This small molecule binds to this protein.
Small molecule (SMILES): O=C(O)CCN1CCc2c([nH]c3ccccc23)[C@H]1c1ccc(Cl)cc1

Binding-site contacts:
Ligand atom CL contacts residue VAL231 of chain 1.B at 3.4 Å.
Ligand atom C6 contacts residue LEU85 of chain 1.B at 3.5 Å (hydrophobic).
Ligand atom O18 contacts residue LEU223 of chain 1.B at 3.5 Å.
Ligand atom C1 contacts residue ARG92 of chain 1.B at 3.5 Å.
Ligand atom C24 contacts residue LEU223 of chain 1.B at 3.9 Å (hydrophobic).
Ligand atom O18 contacts residue HIS222 of chain 1.B at 2.6 Å (h-bond).
Ligand atom C23 contacts residue LEU223 of chain 1.B at 3.8 Å (hydrophobic).
Ligand atom C17 contacts residue LEU223 of chain 1.B at 4.0 Å (hydrophobic).
Ligand atom C21 contacts residue LEU223 of chain 1.B at 3.9 Å (hydrophobic).
Ligand atom O19 contacts residue ILE122 of chain 1.B at 3.1 Å.
Ligand atom C14 contacts residue MET86 of chain 1.B at 3.9 Å (hydrophobic).
Ligand atom C6 contacts residue LEU89 of chain 1.B at 3.8 Å (hydrophobic).
Ligand atom C23 contacts residue ALA48 of chain 1.B at 4.0 Å (hydrophobic).
Ligand atom C8 contacts residue PHE102 of chain 1.B at 3.9 Å (hydrophobic).
Ligand atom C22 contacts residue THR45 of chain 1.B at 3.3 Å.
Ligand atom C17 contacts residue HIS222 of chain 1.B at 3.3 Å.
Ligand atom C2 contacts residue GLU51 of chain 1.B at 4.0 Å.
Ligand atom C21 contacts residue LEU44 of chain 1.B at 3.9 Å (hydrophobic).
Ligand atom C24 contacts residue TRP81 of chain 1.B at 3.9 Å (hydrophobic).
Ligand atom C1 contacts residue LEU85 of chain 1.B at 3.6 Å (hydrophobic).
Ligand atom N9 contacts residue ALA48 of chain 1.B at 3.9 Å.
Ligand atom C4 contacts residue PHE102 of chain 1.B at 3.9 Å (hydrophobic).
Ligand atom C24 contacts residue ALA48 of chain 1.B at 3.7 Å (hydrophobic).
Ligand atom C17 contacts residue GLY219 of chain 1.B at 3.8 Å.
Ligand atom O19 contacts residue HIS222 of chain 1.B at 3.2 Å (h-bond).
Ligand atom N9 contacts residue LEU44 of chain 1.B at 3.1 Å (h-bond).
Ligand atom C2 contacts residue ARG92 of chain 1.B at 3.6 Å.
Ligand atom C22 contacts residue LEU223 of chain 1.B at 3.6 Å (hydrophobic).
Ligand atom C25 contacts residue LEU82 of chain 1.B at 4.0 Å (hydrophobic).
Ligand atom C4 contacts residue LEU44 of chain 1.B at 3.9 Å (hydrophobic).
Ligand atom C5 contacts residue PHE102 of chain 1.B at 3.7 Å (hydrophobic).
Ligand atom C3 contacts residue LEU47 of chain 1.B at 3.6 Å (hydrophobic).
Ligand atom C2 contacts residue LEU47 of chain 1.B at 3.8 Å (hydrophobic).
Ligand atom C3 contacts residue ALA48 of chain 1.B at 3.8 Å (hydrophobic).
Ligand atom O19 contacts residue GLY219 of chain 1.B at 3.2 Å.
Ligand atom C21 contacts residue THR45 of chain 1.B at 3.9 Å.
Ligand atom O18 contacts residue MET119 of chain 1.B at 3.5 Å.
Ligand atom C25 contacts residue ALA48 of chain 1.B at 4.0 Å (hydrophobic).
Ligand atom C7 contacts residue PHE102 of chain 1.B at 3.7 Å (hydrophobic).
Ligand atom C1 contacts residue LEU89 of chain 1.B at 4.0 Å (hydrophobic).

Sequence of chain 1.B:
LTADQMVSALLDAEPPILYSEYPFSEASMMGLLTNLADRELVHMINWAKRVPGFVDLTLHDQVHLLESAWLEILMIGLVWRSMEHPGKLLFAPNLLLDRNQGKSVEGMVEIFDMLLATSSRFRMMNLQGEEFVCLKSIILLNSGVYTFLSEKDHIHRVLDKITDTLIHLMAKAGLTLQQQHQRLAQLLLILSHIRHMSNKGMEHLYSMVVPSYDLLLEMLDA